Sequence of chain 1.A:
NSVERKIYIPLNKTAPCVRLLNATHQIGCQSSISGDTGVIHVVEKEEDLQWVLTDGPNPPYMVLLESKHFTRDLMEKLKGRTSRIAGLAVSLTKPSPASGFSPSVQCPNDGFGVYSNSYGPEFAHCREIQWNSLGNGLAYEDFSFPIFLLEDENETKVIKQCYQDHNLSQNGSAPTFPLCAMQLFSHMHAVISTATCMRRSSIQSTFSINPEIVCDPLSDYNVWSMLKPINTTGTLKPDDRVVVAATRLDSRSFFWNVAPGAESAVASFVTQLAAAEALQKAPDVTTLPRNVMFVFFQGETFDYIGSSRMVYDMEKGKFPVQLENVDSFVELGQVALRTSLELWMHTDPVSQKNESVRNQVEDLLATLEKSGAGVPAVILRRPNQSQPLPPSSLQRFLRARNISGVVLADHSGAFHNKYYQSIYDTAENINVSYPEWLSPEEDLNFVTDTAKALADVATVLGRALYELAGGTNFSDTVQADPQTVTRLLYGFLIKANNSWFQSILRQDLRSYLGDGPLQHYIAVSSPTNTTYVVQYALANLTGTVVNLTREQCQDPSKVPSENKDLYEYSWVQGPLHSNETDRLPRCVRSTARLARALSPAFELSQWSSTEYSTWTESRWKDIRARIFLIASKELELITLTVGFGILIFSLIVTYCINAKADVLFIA

Binding-site contacts:
Ligand atom C7 contacts residue ASN506 of chain 1.A at 3.3 Å.
Ligand atom O5 contacts residue ASN506 of chain 1.A at 2.4 Å (h-bond).
Ligand atom C1 contacts residue ASN506 of chain 1.A at 1.4 Å.
Ligand atom C2 contacts residue ASN506 of chain 1.A at 2.4 Å.
Ligand atom C3 contacts residue ASN506 of chain 1.A at 3.8 Å.
Ligand atom O6 contacts residue THR505 of chain 1.A at 3.4 Å.
Ligand atom O6 contacts residue GLY504 of chain 1.A at 4.0 Å.
Ligand atom C6 contacts residue THR505 of chain 1.A at 4.1 Å.
Ligand atom C4 contacts residue ASN506 of chain 1.A at 4.2 Å.
Ligand atom C8 contacts residue ASN506 of chain 1.A at 4.4 Å.
Ligand atom N2 contacts residue ASN506 of chain 1.A at 2.9 Å (h-bond).
Ligand atom C5 contacts residue ASN506 of chain 1.A at 3.7 Å.
Ligand atom O7 contacts residue ASN506 of chain 1.A at 3.3 Å (h-bond).

This protein binds this small molecule.
Small molecule (SMILES): CC(=O)N[C@@H]1[C@@H](O)[C@H](O)[C@@H](CO)O[C@H]1O